Sequence of chain 41.A:
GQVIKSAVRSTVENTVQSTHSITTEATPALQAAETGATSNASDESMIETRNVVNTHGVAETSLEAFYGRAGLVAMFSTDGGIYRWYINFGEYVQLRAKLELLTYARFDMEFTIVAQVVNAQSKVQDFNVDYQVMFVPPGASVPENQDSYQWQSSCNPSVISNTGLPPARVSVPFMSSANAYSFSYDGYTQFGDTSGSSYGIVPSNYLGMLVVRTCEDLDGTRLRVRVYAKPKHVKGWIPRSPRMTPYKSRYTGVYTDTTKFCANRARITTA

Binding-site contacts:
Ligand atom C contacts residue ASP150 of chain 45.A at 3.8 Å.
Ligand atom SG contacts residue ALA241 of chain 41.C at 3.5 Å (h-bond).
Ligand atom CA contacts residue SER151 of chain 45.A at 4.0 Å.
Ligand atom C contacts residue MET78 of chain 41.A at 4.2 Å (hydrophobic).
Ligand atom O contacts residue GLN155 of chain 45.A at 3.0 Å (h-bond).
Ligand atom SG contacts residue TYR95 of chain 41.A at 3.8 Å.
Ligand atom SG contacts residue MET78 of chain 41.A at 3.8 Å.
Ligand atom CA contacts residue TYR152 of chain 45.A at 3.8 Å (hydrophobic).
Ligand atom N contacts residue GLY1 of chain 41.E at 3.7 Å.
Ligand atom C contacts residue GLY1 of chain 41.E at 1.3 Å.
Ligand atom CB contacts residue GLU239 of chain 41.C at 4.0 Å.
Ligand atom O contacts residue GLY1 of chain 41.E at 2.2 Å (h-bond).
Ligand atom CA contacts residue GLU239 of chain 41.C at 3.9 Å.
Ligand atom N contacts residue ASP150 of chain 45.A at 4.4 Å.
Ligand atom CB contacts residue ASP150 of chain 45.A at 3.6 Å.
Ligand atom O contacts residue LEU75 of chain 41.A at 4.4 Å.
Ligand atom CB contacts residue GLY1 of chain 41.E at 3.1 Å.
Ligand atom CA contacts residue GLY1 of chain 41.E at 2.4 Å.
Ligand atom N contacts residue GLN155 of chain 45.A at 4.3 Å.
Ligand atom O contacts residue TYR95 of chain 41.A at 3.6 Å.
Ligand atom C contacts residue SER151 of chain 45.A at 3.9 Å.
Ligand atom C contacts residue TYR95 of chain 41.A at 4.5 Å (hydrophobic).
Ligand atom O contacts residue TYR152 of chain 45.A at 3.6 Å.
Ligand atom CB contacts residue MET78 of chain 41.A at 3.9 Å (hydrophobic).
Ligand atom SG contacts residue GLU239 of chain 41.C at 4.3 Å.
Ligand atom SG contacts residue GLY1 of chain 41.E at 4.2 Å.
Ligand atom C contacts residue TYR152 of chain 45.A at 3.6 Å (hydrophobic).
Ligand atom SG contacts residue GLY240 of chain 41.C at 4.0 Å.
Ligand atom N contacts residue GLU239 of chain 41.C at 3.0 Å (salt-bridge).
Ligand atom C contacts residue GLN155 of chain 45.A at 4.2 Å.
Ligand atom N contacts residue GLN238 of chain 41.C at 3.8 Å.
Ligand atom N contacts residue TYR152 of chain 45.A at 3.5 Å.
Ligand atom CA contacts residue ASP150 of chain 45.A at 3.3 Å.

This protein binds this small molecule.
Small molecule (SMILES): N[C@@H](CS)C(=O)O

Sequence of chain 41.C:
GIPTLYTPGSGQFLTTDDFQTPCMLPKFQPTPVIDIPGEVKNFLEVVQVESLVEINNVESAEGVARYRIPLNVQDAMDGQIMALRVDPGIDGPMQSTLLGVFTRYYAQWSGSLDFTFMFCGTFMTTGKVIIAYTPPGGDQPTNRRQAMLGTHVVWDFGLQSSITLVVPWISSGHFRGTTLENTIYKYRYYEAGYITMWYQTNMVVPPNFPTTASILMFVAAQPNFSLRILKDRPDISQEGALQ

Sequence of chain 45.A:
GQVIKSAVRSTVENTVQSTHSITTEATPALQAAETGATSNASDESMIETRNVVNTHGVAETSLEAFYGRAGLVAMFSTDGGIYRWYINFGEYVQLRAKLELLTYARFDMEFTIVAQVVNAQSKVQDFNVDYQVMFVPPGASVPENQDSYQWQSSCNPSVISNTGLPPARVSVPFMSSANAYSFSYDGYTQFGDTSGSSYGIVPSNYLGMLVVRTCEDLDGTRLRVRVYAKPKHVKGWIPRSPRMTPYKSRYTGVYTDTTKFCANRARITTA